Sequence of chain 1.B:
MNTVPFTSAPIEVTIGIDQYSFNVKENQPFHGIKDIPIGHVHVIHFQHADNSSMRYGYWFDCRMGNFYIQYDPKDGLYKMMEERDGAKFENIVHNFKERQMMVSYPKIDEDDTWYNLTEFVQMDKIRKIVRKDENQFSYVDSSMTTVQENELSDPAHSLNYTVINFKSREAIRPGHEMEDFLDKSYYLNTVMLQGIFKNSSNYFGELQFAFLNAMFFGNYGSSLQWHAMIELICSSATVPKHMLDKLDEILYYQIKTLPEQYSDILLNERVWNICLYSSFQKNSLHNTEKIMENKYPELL

Binding-site contacts:
Ligand atom C contacts residue LYS92 of chain 1.B at 4.3 Å.
Ligand atom C5 contacts residue TYR72 of chain 1.B at 3.6 Å (hydrophobic).
Ligand atom CL contacts residue ILE96 of chain 1.B at 4.0 Å.
Ligand atom C5 contacts residue PRO9 of chain 1.B at 3.9 Å (hydrophobic).
Ligand atom C6 contacts residue TYR72 of chain 1.B at 3.9 Å (hydrophobic).
Ligand atom C5 contacts residue PHE93 of chain 1.B at 4.2 Å (hydrophobic).
Ligand atom C4 contacts residue PHE93 of chain 1.B at 4.0 Å (hydrophobic).
Ligand atom C6 contacts residue PRO9 of chain 1.B at 4.5 Å (hydrophobic).
Ligand atom C1 contacts residue TYR72 of chain 1.B at 3.5 Å (hydrophobic).
Ligand atom C1 contacts residue GLN74 of chain 1.B at 3.4 Å.
Ligand atom C7 contacts residue THR11 of chain 1.B at 3.2 Å.
Ligand atom C9 contacts residue LYS92 of chain 1.B at 3.6 Å.
Ligand atom CL contacts residue PHE10 of chain 1.B at 3.5 Å.
Ligand atom C1 contacts residue THR11 of chain 1.B at 3.7 Å.
Ligand atom C7 contacts residue TYR72 of chain 1.B at 4.0 Å (hydrophobic).
Ligand atom C8 contacts residue GLN74 of chain 1.B at 4.0 Å.
Ligand atom CL contacts residue TYR72 of chain 1.B at 4.1 Å.
Ligand atom C2 contacts residue GLN74 of chain 1.B at 4.4 Å.
Ligand atom C3 contacts residue TYR72 of chain 1.B at 3.4 Å (hydrophobic).
Ligand atom C8 contacts residue TYR72 of chain 1.B at 4.5 Å (hydrophobic).
Ligand atom C3 contacts residue GLU87 of chain 1.B at 3.9 Å.
Ligand atom CL contacts residue THR11 of chain 1.B at 3.7 Å.
Ligand atom C6 contacts residue THR11 of chain 1.B at 4.1 Å.
Ligand atom N contacts residue GLN74 of chain 1.B at 4.4 Å.
Ligand atom C5 contacts residue ILE96 of chain 1.B at 3.9 Å (hydrophobic).
Ligand atom C4 contacts residue TYR72 of chain 1.B at 3.4 Å (hydrophobic).
Ligand atom C4 contacts residue GLU87 of chain 1.B at 4.3 Å.
Ligand atom CL contacts residue PHE100 of chain 1.B at 3.7 Å.
Ligand atom C2 contacts residue TYR72 of chain 1.B at 3.8 Å (hydrophobic).
Ligand atom N1 contacts residue LYS92 of chain 1.B at 3.7 Å.
Ligand atom N contacts residue LYS92 of chain 1.B at 4.1 Å.
Ligand atom C2 contacts residue THR11 of chain 1.B at 3.9 Å.
Ligand atom O contacts residue LYS92 of chain 1.B at 3.4 Å (salt-bridge).
Ligand atom CL contacts residue PRO9 of chain 1.B at 3.7 Å.
Ligand atom C6 contacts residue ILE96 of chain 1.B at 4.0 Å (hydrophobic).

This protein binds this small molecule.
Small molecule (SMILES): CN(CC(N)=O)Cc1cccc(Cl)c1